This protein binds this small molecule.
Small molecule (SMILES): c1ccc2c(-c3cnn4cc(-c5ccc(N6CCNCC6)cc5)cnc34)ccnc2c1

Sequence of chain 1.Q:
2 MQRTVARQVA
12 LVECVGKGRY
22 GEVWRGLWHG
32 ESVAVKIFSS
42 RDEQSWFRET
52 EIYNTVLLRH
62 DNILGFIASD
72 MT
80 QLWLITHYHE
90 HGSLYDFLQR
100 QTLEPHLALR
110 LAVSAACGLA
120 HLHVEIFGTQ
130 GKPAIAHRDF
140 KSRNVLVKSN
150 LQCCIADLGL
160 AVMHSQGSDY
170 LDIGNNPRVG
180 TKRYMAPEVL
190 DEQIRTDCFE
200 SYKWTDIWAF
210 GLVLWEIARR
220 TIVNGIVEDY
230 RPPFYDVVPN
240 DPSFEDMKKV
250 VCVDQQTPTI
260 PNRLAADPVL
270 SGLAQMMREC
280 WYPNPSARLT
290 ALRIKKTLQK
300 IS

Binding-site contacts:
Ligand atom CAG contacts residue VAL16 of chain 1.Q at 3.6 Å (hydrophobic).
Ligand atom CAF contacts residue GLU89 of chain 1.Q at 3.8 Å.
Ligand atom NBE contacts residue LEU145 of chain 1.Q at 3.5 Å.
Ligand atom CAG contacts residue ASP95 of chain 1.Q at 3.6 Å.
Ligand atom CAF contacts residue TYR87 of chain 1.Q at 3.6 Å (hydrophobic).
Ligand atom CAZ contacts residue ALA35 of chain 1.Q at 3.8 Å (hydrophobic).
Ligand atom CAM contacts residue TYR87 of chain 1.Q at 3.7 Å (hydrophobic).
Ligand atom CAB contacts residue ARG142 of chain 1.Q at 3.7 Å.
Ligand atom CAD contacts residue LEU65 of chain 1.Q at 3.6 Å (hydrophobic).
Ligand atom CAV contacts residue VAL16 of chain 1.Q at 3.6 Å (hydrophobic).
Ligand atom NAR contacts residue LYS37 of chain 1.Q at 3.8 Å.
Ligand atom CAC contacts residue THR85 of chain 1.Q at 3.7 Å.
Ligand atom CAH contacts residue GLY91 of chain 1.Q at 3.7 Å.
Ligand atom CAM contacts residue HIS88 of chain 1.Q at 3.5 Å.
Ligand atom CAH contacts residue TYR87 of chain 1.Q at 3.7 Å (hydrophobic).
Ligand atom CAD contacts residue THR85 of chain 1.Q at 3.2 Å.
Ligand atom CAJ contacts residue LEU145 of chain 1.Q at 3.7 Å (hydrophobic).
Ligand atom NAS contacts residue VAL24 of chain 1.Q at 3.6 Å.
Ligand atom CAF contacts residue HIS88 of chain 1.Q at 3.5 Å.
Ligand atom NAT contacts residue HIS86 of chain 1.Q at 3.7 Å.
Ligand atom CBC contacts residue LEU145 of chain 1.Q at 3.6 Å (hydrophobic).
Ligand atom CAQ contacts residue GLU89 of chain 1.Q at 3.6 Å.
Ligand atom CAA contacts residue ASN143 of chain 1.Q at 3.5 Å.
Ligand atom CAC contacts residue LEU65 of chain 1.Q at 3.7 Å (hydrophobic).
Ligand atom CAE contacts residue VAL16 of chain 1.Q at 3.7 Å (hydrophobic).
Ligand atom CAF contacts residue GLY91 of chain 1.Q at 3.4 Å.
Ligand atom NAT contacts residue LEU145 of chain 1.Q at 3.8 Å.
Ligand atom NAT contacts residue HIS88 of chain 1.Q at 3.5 Å (h-bond).
Ligand atom CAL contacts residue THR85 of chain 1.Q at 3.8 Å.
Ligand atom CAV contacts residue GLY91 of chain 1.Q at 3.4 Å.
Ligand atom CAE contacts residue ASP95 of chain 1.Q at 3.8 Å.
Ligand atom CAL contacts residue ALA35 of chain 1.Q at 3.2 Å (hydrophobic).
Ligand atom CAE contacts residue GLY91 of chain 1.Q at 3.7 Å.
Ligand atom CAY contacts residue LEU65 of chain 1.Q at 3.8 Å (hydrophobic).
Ligand atom NAT contacts residue ALA35 of chain 1.Q at 3.5 Å.
Ligand atom CAI contacts residue ALA155 of chain 1.Q at 3.8 Å (hydrophobic).
Ligand atom CAA contacts residue ALA155 of chain 1.Q at 3.8 Å (hydrophobic).
Ligand atom CAL contacts residue HIS86 of chain 1.Q at 3.4 Å.
Ligand atom CAH contacts residue GLU89 of chain 1.Q at 3.2 Å.
Ligand atom CAD contacts residue ALA35 of chain 1.Q at 3.8 Å (hydrophobic).